Sequence of chain 1.A:
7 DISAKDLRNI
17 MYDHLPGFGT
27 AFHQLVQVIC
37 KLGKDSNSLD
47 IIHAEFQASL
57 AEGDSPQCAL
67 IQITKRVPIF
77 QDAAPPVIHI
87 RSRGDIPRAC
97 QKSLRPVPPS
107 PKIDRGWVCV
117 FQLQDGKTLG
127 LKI

Binding-site contacts:
Ligand atom CAT contacts residue ALA10 of chain 1.A at 3.7 Å (hydrophobic).
Ligand atom CAA contacts residue PRO82 of chain 1.A at 4.2 Å (hydrophobic).
Ligand atom CAK contacts residue ILE84 of chain 1.A at 3.9 Å (hydrophobic).
Ligand atom CAR contacts residue LYS37 of chain 1.A at 4.0 Å.
Ligand atom CAU contacts residue ILE84 of chain 1.A at 4.0 Å (hydrophobic).
Ligand atom OAD contacts residue LYS40 of chain 1.A at 4.2 Å.
Ligand atom SAS contacts residue PHE117 of chain 1.A at 3.9 Å.
Ligand atom CAJ contacts residue ASP91 of chain 1.A at 3.6 Å.
Ligand atom CAA contacts residue VAL83 of chain 1.A at 3.6 Å (hydrophobic).
Ligand atom CAT contacts residue LYS40 of chain 1.A at 3.4 Å.
Ligand atom CAN contacts residue LYS37 of chain 1.A at 4.1 Å.
Ligand atom CAC contacts residue GLN33 of chain 1.A at 3.6 Å.
Ligand atom OAE contacts residue GLN33 of chain 1.A at 4.2 Å.
Ligand atom SAS contacts residue GLN30 of chain 1.A at 3.8 Å.
Ligand atom CAI contacts residue ILE86 of chain 1.A at 3.7 Å (hydrophobic).
Ligand atom CAM contacts residue LYS37 of chain 1.A at 3.7 Å.
Ligand atom OAH contacts residue LYS40 of chain 1.A at 3.1 Å.
Ligand atom CAY contacts residue LYS37 of chain 1.A at 4.1 Å.
Ligand atom OAE contacts residue GLN30 of chain 1.A at 2.5 Å (h-bond).
Ligand atom OAE contacts residue ILE84 of chain 1.A at 3.8 Å.
Ligand atom CAU contacts residue GLN30 of chain 1.A at 3.7 Å.
Ligand atom CAC contacts residue GLN30 of chain 1.A at 4.2 Å.
Ligand atom CAA contacts residue ILE84 of chain 1.A at 4.0 Å (hydrophobic).
Ligand atom CAP contacts residue ILE84 of chain 1.A at 3.8 Å (hydrophobic).
Ligand atom CAO contacts residue GLN33 of chain 1.A at 3.5 Å.
Ligand atom CAR contacts residue ALA10 of chain 1.A at 4.1 Å (hydrophobic).
Ligand atom CBB contacts residue LYS37 of chain 1.A at 3.7 Å.
Ligand atom CAO contacts residue LYS37 of chain 1.A at 4.1 Å.
Ligand atom CAJ contacts residue PHE117 of chain 1.A at 4.1 Å (hydrophobic).
Ligand atom CAR contacts residue LYS40 of chain 1.A at 3.7 Å.
Ligand atom CBC contacts residue ILE84 of chain 1.A at 3.9 Å (hydrophobic).
Ligand atom CAC contacts residue VAL34 of chain 1.A at 3.8 Å (hydrophobic).
Ligand atom CAY contacts residue ILE84 of chain 1.A at 3.8 Å (hydrophobic).
Ligand atom OAD contacts residue ALA10 of chain 1.A at 3.3 Å.
Ligand atom CAP contacts residue LYS37 of chain 1.A at 3.8 Å.
Ligand atom CBA contacts residue ILE84 of chain 1.A at 3.9 Å (hydrophobic).
Ligand atom CBA contacts residue LYS37 of chain 1.A at 4.2 Å.
Ligand atom CAJ contacts residue ILE86 of chain 1.A at 4.1 Å (hydrophobic).
Ligand atom CAC contacts residue LYS37 of chain 1.A at 3.9 Å.
Ligand atom CAL contacts residue LYS37 of chain 1.A at 3.7 Å.

The protein below binds the small molecule below.
Small molecule (SMILES): Cc1cc(C)c(C2C(C(=O)c3cccs3)=C(O)C(=O)N2c2ccc(CC(=O)O)cc2)cc1C